Binding-site contacts:
Ligand atom C10 contacts residue TYR128 of chain 10.A at 3.6 Å (hydrophobic).
Ligand atom C13 contacts residue SER126 of chain 10.A at 3.7 Å.
Ligand atom N9 contacts residue TYR128 of chain 10.A at 4.1 Å.
Ligand atom C19 contacts residue VAL188 of chain 10.A at 3.5 Å (hydrophobic).
Ligand atom C14 contacts residue SER126 of chain 10.A at 3.6 Å.
Ligand atom C19 contacts residue VAL191 of chain 10.A at 4.0 Å (hydrophobic).
Ligand atom N12 contacts residue TYR128 of chain 10.A at 2.5 Å (h-bond).
Ligand atom N5 contacts residue ASN219 of chain 10.A at 4.1 Å.
Ligand atom C21 contacts residue ILE104 of chain 10.A at 3.5 Å (hydrophobic).
Ligand atom C11 contacts residue TYR128 of chain 10.A at 3.4 Å (hydrophobic).
Ligand atom C21 contacts residue MET224 of chain 10.A at 4.0 Å (hydrophobic).
Ligand atom C11 contacts residue ILE104 of chain 10.A at 3.5 Å (hydrophobic).
Ligand atom C13 contacts residue TYR128 of chain 10.A at 3.0 Å (hydrophobic).
Ligand atom C16 contacts residue ILE104 of chain 10.A at 3.7 Å (hydrophobic).
Ligand atom C7 contacts residue TYR197 of chain 10.A at 3.5 Å (hydrophobic).
Ligand atom C15 contacts residue TYR128 of chain 10.A at 3.0 Å (hydrophobic).
Ligand atom C19 contacts residue TYR152 of chain 10.A at 3.9 Å (hydrophobic).
Ligand atom C8 contacts residue TYR197 of chain 10.A at 3.4 Å (hydrophobic).
Ligand atom C1 contacts residue DMS1 of chain 10.F at 4.1 Å.
Ligand atom N4 contacts residue DMS1 of chain 10.F at 3.6 Å (h-bond).
Ligand atom C18 contacts residue VAL188 of chain 10.A at 3.9 Å (hydrophobic).
Ligand atom C7 contacts residue PHE124 of chain 10.A at 3.8 Å (hydrophobic).
Ligand atom C13 contacts residue TYR197 of chain 10.A at 4.0 Å (hydrophobic).
Ligand atom C11 contacts residue MET221 of chain 10.A at 4.0 Å (hydrophobic).
Ligand atom N4 contacts residue ASN219 of chain 10.A at 4.0 Å.
Ligand atom C20 contacts residue VAL191 of chain 10.A at 3.5 Å (hydrophobic).
Ligand atom C14 contacts residue TYR197 of chain 10.A at 4.1 Å (hydrophobic).
Ligand atom C14 contacts residue TYR128 of chain 10.A at 3.3 Å (hydrophobic).
Ligand atom C10 contacts residue LEU106 of chain 10.A at 4.0 Å (hydrophobic).
Ligand atom C7 contacts residue LEU106 of chain 10.A at 4.1 Å (hydrophobic).
Ligand atom C20 contacts residue VAL188 of chain 10.A at 3.7 Å (hydrophobic).
Ligand atom C16 contacts residue TYR128 of chain 10.A at 2.9 Å (hydrophobic).
Ligand atom C17 contacts residue ILE104 of chain 10.A at 3.8 Å (hydrophobic).
Ligand atom C17 contacts residue TYR128 of chain 10.A at 3.8 Å (hydrophobic).
Ligand atom C10 contacts residue MET221 of chain 10.A at 4.0 Å (hydrophobic).
Ligand atom C10 contacts residue ILE104 of chain 10.A at 3.9 Å (hydrophobic).
Ligand atom C1 contacts residue ASN198 of chain 10.A at 4.0 Å.
Ligand atom N5 contacts residue DMS1 of chain 10.F at 3.9 Å.
Ligand atom C8 contacts residue PHE124 of chain 10.A at 3.6 Å (hydrophobic).
Ligand atom C18 contacts residue TYR152 of chain 10.A at 3.8 Å (hydrophobic).

Sequence of chain 10.A:
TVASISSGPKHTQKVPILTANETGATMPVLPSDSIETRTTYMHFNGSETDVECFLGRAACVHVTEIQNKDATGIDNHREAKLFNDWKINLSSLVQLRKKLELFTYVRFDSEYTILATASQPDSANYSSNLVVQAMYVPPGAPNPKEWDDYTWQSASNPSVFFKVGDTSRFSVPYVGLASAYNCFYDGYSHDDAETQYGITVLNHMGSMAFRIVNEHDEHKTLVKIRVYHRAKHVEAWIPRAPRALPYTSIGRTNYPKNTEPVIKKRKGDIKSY

A protein and the small-molecule ligand that binds it are described below.
Small molecule (SMILES): COc1ccc(N2CCN(c3cccc(C)c3)CC2)nn1